Binding-site contacts:
Ligand atom C7 contacts residue TYR180 of chain 4.A at 4.0 Å (hydrophobic).
Ligand atom O42 contacts residue ASP342 of chain 4.A at 3.1 Å (salt-bridge).
Ligand atom N1 contacts residue TYR180 of chain 4.A at 4.0 Å.
Ligand atom C4 contacts residue HIS85 of chain 4.A at 3.9 Å.
Ligand atom C2 contacts residue GLY314 of chain 4.A at 3.6 Å.
Ligand atom C6 contacts residue PHE90 of chain 4.A at 4.0 Å (hydrophobic).
Ligand atom O41 contacts residue KCX175 of chain 4.A at 3.6 Å (h-bond).
Ligand atom C5 contacts residue ZN1 of chain 4.B at 3.7 Å.
Ligand atom O42 contacts residue ZN1 of chain 4.B at 2.1 Å.
Ligand atom C2 contacts residue TYR180 of chain 4.A at 3.5 Å (hydrophobic).
Ligand atom O41 contacts residue ZN1 of chain 4.B at 4.0 Å.
Ligand atom C4 contacts residue TYR180 of chain 4.A at 3.6 Å (hydrophobic).
Ligand atom N3 contacts residue ASP342 of chain 4.A at 3.8 Å.
Ligand atom N3 contacts residue GLY314 of chain 4.A at 2.9 Å (h-bond).
Ligand atom O2 contacts residue GLY364 of chain 4.A at 3.8 Å.
Ligand atom O41 contacts residue ZN1 of chain 4.C at 2.3 Å.
Ligand atom O41 contacts residue GLY314 of chain 4.A at 4.0 Å.
Ligand atom O41 contacts residue TYR180 of chain 4.A at 2.7 Å (h-bond).
Ligand atom C4 contacts residue ASP342 of chain 4.A at 3.9 Å.
Ligand atom O42 contacts residue HIS264 of chain 4.A at 3.5 Å (h-bond).
Ligand atom O42 contacts residue HIS85 of chain 4.A at 3.5 Å (h-bond).
Ligand atom C6 contacts residue CYS344 of chain 4.A at 4.0 Å (hydrophobic).
Ligand atom N1 contacts residue ASN363 of chain 4.A at 3.1 Å (h-bond).
Ligand atom C4 contacts residue KCX175 of chain 4.A at 3.4 Å.
Ligand atom O41 contacts residue HIS208 of chain 4.A at 3.3 Å (h-bond).
Ligand atom O42 contacts residue HIS83 of chain 4.A at 3.9 Å.
Ligand atom C6 contacts residue ASN363 of chain 4.A at 3.9 Å.
Ligand atom C4 contacts residue ZN1 of chain 4.C at 2.6 Å.
Ligand atom C5 contacts residue TYR180 of chain 4.A at 3.8 Å (hydrophobic).
Ligand atom C4 contacts residue ZN1 of chain 4.B at 3.0 Å.
Ligand atom C2 contacts residue ASN363 of chain 4.A at 3.8 Å.
Ligand atom O2 contacts residue ASN363 of chain 4.A at 3.2 Å.
Ligand atom C2 contacts residue ASP342 of chain 4.A at 4.0 Å.
Ligand atom N3 contacts residue ZN1 of chain 4.C at 3.8 Å.
Ligand atom N3 contacts residue TYR180 of chain 4.A at 3.0 Å (h-bond).
Ligand atom O2 contacts residue MET313 of chain 4.A at 3.1 Å.
Ligand atom C5 contacts residue HIS85 of chain 4.A at 3.7 Å.
Ligand atom O42 contacts residue KCX175 of chain 4.A at 2.7 Å (h-bond).
Ligand atom O2 contacts residue GLY314 of chain 4.A at 2.7 Å (h-bond).
Ligand atom O42 contacts residue ZN1 of chain 4.C at 2.1 Å.

The small molecule below binds the protein below.
Small molecule (SMILES): C[C@@H](CNC(N)=O)C(=O)O

Sequence of chain 4.A:
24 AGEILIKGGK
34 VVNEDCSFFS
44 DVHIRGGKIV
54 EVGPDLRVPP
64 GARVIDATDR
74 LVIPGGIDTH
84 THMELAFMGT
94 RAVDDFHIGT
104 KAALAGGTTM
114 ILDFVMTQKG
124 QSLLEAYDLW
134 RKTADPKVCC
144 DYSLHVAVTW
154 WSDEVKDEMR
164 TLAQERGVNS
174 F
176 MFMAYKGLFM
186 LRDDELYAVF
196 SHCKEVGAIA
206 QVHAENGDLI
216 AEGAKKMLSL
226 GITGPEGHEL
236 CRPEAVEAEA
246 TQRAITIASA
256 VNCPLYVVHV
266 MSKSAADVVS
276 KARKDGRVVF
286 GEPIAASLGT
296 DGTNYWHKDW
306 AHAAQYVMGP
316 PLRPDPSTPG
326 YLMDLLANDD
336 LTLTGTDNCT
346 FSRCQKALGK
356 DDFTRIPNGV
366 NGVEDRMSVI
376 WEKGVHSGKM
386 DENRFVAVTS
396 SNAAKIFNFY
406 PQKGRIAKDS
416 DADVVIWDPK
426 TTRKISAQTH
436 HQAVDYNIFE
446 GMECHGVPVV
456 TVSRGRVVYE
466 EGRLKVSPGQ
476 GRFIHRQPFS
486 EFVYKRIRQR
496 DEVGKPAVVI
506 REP